Binding-site contacts:
Ligand atom C4' contacts residue ARG125 of chain 1.M at 4.5 Å.
Ligand atom N3 contacts residue ARG125 of chain 1.M at 3.8 Å.
Ligand atom C5' contacts residue MET76 of chain 1.M at 4.4 Å (hydrophobic).
Ligand atom C5' contacts residue ARG131 of chain 1.M at 3.4 Å.
Ligand atom OP3 contacts residue SER77 of chain 1.M at 4.4 Å.
Ligand atom C5 contacts residue ARG125 of chain 1.M at 3.7 Å.
Ligand atom C4 contacts residue ARG125 of chain 1.M at 3.7 Å.
Ligand atom N1 contacts residue ARG125 of chain 1.M at 3.9 Å.
Ligand atom OP2 contacts residue ARG131 of chain 1.M at 3.7 Å.
Ligand atom O2 contacts residue ARG125 of chain 1.M at 4.1 Å.
Ligand atom C6 contacts residue ARG125 of chain 1.M at 3.7 Å.
Ligand atom P contacts residue ARG125 of chain 1.M at 3.8 Å.
Ligand atom OP1 contacts residue ARG131 of chain 1.M at 3.4 Å (salt-bridge).
Ligand atom OP1 contacts residue ARG125 of chain 1.M at 2.9 Å (salt-bridge).
Ligand atom C2 contacts residue ARG125 of chain 1.M at 4.0 Å.
Ligand atom C1' contacts residue ARG125 of chain 1.M at 4.4 Å.
Ligand atom O4 contacts residue ARG125 of chain 1.M at 4.0 Å.
Ligand atom C2' contacts residue ARG125 of chain 1.M at 3.8 Å.
Ligand atom O5' contacts residue ARG131 of chain 1.M at 2.9 Å (salt-bridge).
Ligand atom O3' contacts residue ARG125 of chain 1.M at 4.2 Å.
Ligand atom OP3 contacts residue ARG125 of chain 1.M at 2.7 Å.
Ligand atom C3' contacts residue ARG125 of chain 1.M at 3.5 Å.
Ligand atom C5' contacts residue ARG125 of chain 1.M at 4.3 Å.
Ligand atom O5' contacts residue ARG125 of chain 1.M at 3.1 Å (salt-bridge).
Ligand atom P contacts residue ARG131 of chain 1.M at 3.6 Å.
Ligand atom OP2 contacts residue SER77 of chain 1.M at 4.0 Å.

Sequence of chain 1.M:
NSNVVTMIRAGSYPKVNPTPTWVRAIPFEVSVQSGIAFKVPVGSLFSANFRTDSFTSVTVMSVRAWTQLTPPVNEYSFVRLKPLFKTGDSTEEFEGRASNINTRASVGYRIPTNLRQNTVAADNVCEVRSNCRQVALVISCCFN

A protein and the small-molecule ligand that binds it are described below.
Small molecule (SMILES): CO[P](=O)(O)O[C@H]1[C@@H](O)[C@H](n2ccc(=O)[nH]c2=O)O[C@@H]1COP(=O)(O)O